Binding-site contacts:
Ligand atom N contacts residue SER654 of chain 1.D at 3.7 Å.
Ligand atom CB contacts residue GLY653 of chain 1.D at 3.7 Å.
Ligand atom O contacts residue ARG485 of chain 1.D at 2.4 Å (salt-bridge).
Ligand atom CA contacts residue TYR450 of chain 1.D at 3.8 Å (hydrophobic).
Ligand atom O contacts residue TYR450 of chain 1.D at 3.4 Å.
Ligand atom C contacts residue TYR450 of chain 1.D at 3.4 Å (hydrophobic).
Ligand atom OE1 contacts residue SER654 of chain 1.D at 2.9 Å (h-bond).
Ligand atom C contacts residue GLY653 of chain 1.D at 3.7 Å.
Ligand atom OXT contacts residue TYR450 of chain 1.D at 3.4 Å.
Ligand atom CB contacts residue TYR450 of chain 1.D at 3.3 Å (hydrophobic).
Ligand atom OXT contacts residue THR480 of chain 1.D at 3.6 Å.
Ligand atom N contacts residue GLU705 of chain 1.D at 3.4 Å (salt-bridge).
Ligand atom CA contacts residue GLU705 of chain 1.D at 4.1 Å.
Ligand atom CB contacts residue LEU650 of chain 1.D at 3.5 Å (hydrophobic).
Ligand atom N contacts residue THR480 of chain 1.D at 3.3 Å (h-bond).
Ligand atom OXT contacts residue LEU479 of chain 1.D at 3.6 Å.
Ligand atom CD contacts residue SER654 of chain 1.D at 3.9 Å.
Ligand atom CA contacts residue GLY653 of chain 1.D at 4.0 Å.
Ligand atom OE1 contacts residue GLY653 of chain 1.D at 2.8 Å.
Ligand atom CG contacts residue LEU650 of chain 1.D at 3.0 Å (hydrophobic).
Ligand atom OE2 contacts residue THR655 of chain 1.D at 3.0 Å (h-bond).
Ligand atom N contacts residue TYR450 of chain 1.D at 3.6 Å.
Ligand atom CD contacts residue THR655 of chain 1.D at 3.7 Å.
Ligand atom CB contacts residue SER654 of chain 1.D at 4.0 Å.
Ligand atom CG contacts residue TYR450 of chain 1.D at 4.2 Å (hydrophobic).
Ligand atom C contacts residue SER654 of chain 1.D at 3.3 Å.
Ligand atom C contacts residue ARG485 of chain 1.D at 2.8 Å.
Ligand atom N contacts residue PRO478 of chain 1.D at 3.3 Å (h-bond).
Ligand atom OE2 contacts residue LEU650 of chain 1.D at 3.5 Å.
Ligand atom O contacts residue GLY653 of chain 1.D at 2.6 Å.
Ligand atom CD contacts residue LEU650 of chain 1.D at 3.5 Å (hydrophobic).
Ligand atom OE1 contacts residue THR655 of chain 1.D at 3.2 Å (h-bond).
Ligand atom OXT contacts residue ARG485 of chain 1.D at 2.4 Å (salt-bridge).
Ligand atom OE1 contacts residue SER652 of chain 1.D at 4.1 Å.
Ligand atom O contacts residue SER654 of chain 1.D at 2.7 Å (h-bond).
Ligand atom OXT contacts residue SER654 of chain 1.D at 4.0 Å.
Ligand atom CA contacts residue THR480 of chain 1.D at 4.0 Å.
Ligand atom CA contacts residue SER654 of chain 1.D at 3.2 Å.
Ligand atom CD contacts residue GLY653 of chain 1.D at 3.9 Å.
Ligand atom OE1 contacts residue LEU650 of chain 1.D at 4.0 Å.

Sequence of chain 1.D:
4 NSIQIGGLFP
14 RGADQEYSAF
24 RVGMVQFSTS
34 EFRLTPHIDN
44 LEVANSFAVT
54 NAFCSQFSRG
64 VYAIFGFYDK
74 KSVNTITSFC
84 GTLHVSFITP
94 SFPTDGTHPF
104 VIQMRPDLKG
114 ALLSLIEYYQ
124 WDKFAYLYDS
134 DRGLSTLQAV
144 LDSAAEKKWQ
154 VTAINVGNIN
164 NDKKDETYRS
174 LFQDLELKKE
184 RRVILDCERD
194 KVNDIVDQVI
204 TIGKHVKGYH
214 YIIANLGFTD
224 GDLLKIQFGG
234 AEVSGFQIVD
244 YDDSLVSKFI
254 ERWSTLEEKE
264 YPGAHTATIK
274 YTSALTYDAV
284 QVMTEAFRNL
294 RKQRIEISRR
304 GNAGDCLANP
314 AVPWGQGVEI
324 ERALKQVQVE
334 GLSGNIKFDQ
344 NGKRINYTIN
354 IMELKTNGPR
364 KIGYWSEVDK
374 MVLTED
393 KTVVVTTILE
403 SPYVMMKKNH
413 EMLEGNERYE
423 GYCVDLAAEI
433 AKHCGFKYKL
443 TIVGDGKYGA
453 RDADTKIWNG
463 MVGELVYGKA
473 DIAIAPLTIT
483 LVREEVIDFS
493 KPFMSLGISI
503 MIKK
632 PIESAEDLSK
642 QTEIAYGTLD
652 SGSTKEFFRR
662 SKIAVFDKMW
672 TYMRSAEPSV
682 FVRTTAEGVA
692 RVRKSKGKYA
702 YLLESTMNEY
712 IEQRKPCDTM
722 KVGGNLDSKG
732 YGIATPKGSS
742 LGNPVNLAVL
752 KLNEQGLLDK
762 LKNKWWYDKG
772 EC

The protein below binds the small molecule below.
Small molecule (SMILES): N[C@@H](CCC(=O)O)C(=O)O